A small-molecule ligand and the protein it binds are described below.
Small molecule (SMILES): NC(=[NH2+])NCCC[C@H](N)C(=O)O

Binding-site contacts:
Ligand atom CZ contacts residue ALA406 of chain 1.B at 3.5 Å (hydrophobic).
Ligand atom NH2 contacts residue GLY226 of chain 1.B at 3.3 Å.
Ligand atom N contacts residue GLY400 of chain 1.B at 2.5 Å (h-bond).
Ligand atom CZ contacts residue HIS278 of chain 1.B at 3.4 Å.
Ligand atom C contacts residue ASN160 of chain 1.B at 3.8 Å.
Ligand atom C contacts residue LEU41 of chain 1.B at 3.3 Å (hydrophobic).
Ligand atom O contacts residue ARG185 of chain 1.B at 2.8 Å (salt-bridge).
Ligand atom N contacts residue LEU41 of chain 1.B at 2.7 Å (h-bond).
Ligand atom O contacts residue LEU41 of chain 1.B at 3.3 Å.
Ligand atom OXT contacts residue LEU41 of chain 1.B at 3.1 Å.
Ligand atom NE contacts residue ALA406 of chain 1.B at 3.7 Å.
Ligand atom NH2 contacts residue ASP166 of chain 1.B at 2.8 Å (salt-bridge).
Ligand atom CA contacts residue GLY400 of chain 1.B at 3.4 Å.
Ligand atom CD contacts residue HIS278 of chain 1.B at 3.7 Å.
Ligand atom NH1 contacts residue ASP280 of chain 1.B at 2.8 Å (salt-bridge).
Ligand atom NE contacts residue ASP166 of chain 1.B at 2.8 Å (salt-bridge).
Ligand atom O contacts residue ARG243 of chain 1.B at 2.8 Å (salt-bridge).
Ligand atom CB contacts residue ARG401 of chain 1.B at 3.5 Å.
Ligand atom NE contacts residue HIS278 of chain 1.B at 3.3 Å.
Ligand atom C contacts residue ARG243 of chain 1.B at 3.1 Å.
Ligand atom OXT contacts residue ARG243 of chain 1.B at 2.9 Å (salt-bridge).
Ligand atom N contacts residue PHE163 of chain 1.B at 3.9 Å.
Ligand atom CD contacts residue ASP166 of chain 1.B at 3.8 Å.
Ligand atom CB contacts residue GLY400 of chain 1.B at 3.3 Å.
Ligand atom NH1 contacts residue ASN360 of chain 1.B at 3.6 Å.
Ligand atom NH1 contacts residue THR281 of chain 1.B at 3.6 Å (h-bond).
Ligand atom CG contacts residue HIS278 of chain 1.B at 3.8 Å.
Ligand atom NH1 contacts residue HIS278 of chain 1.B at 3.7 Å.
Ligand atom CZ contacts residue ASP280 of chain 1.B at 3.5 Å.
Ligand atom N contacts residue ASN160 of chain 1.B at 2.9 Å (h-bond).
Ligand atom CG contacts residue ASP166 of chain 1.B at 3.5 Å.
Ligand atom CZ contacts residue ASP166 of chain 1.B at 3.5 Å.
Ligand atom NH1 contacts residue ALA406 of chain 1.B at 3.6 Å.
Ligand atom NH2 contacts residue ASP280 of chain 1.B at 3.1 Å (salt-bridge).
Ligand atom NH2 contacts residue HIS278 of chain 1.B at 3.9 Å.
Ligand atom CA contacts residue ASN160 of chain 1.B at 3.2 Å.
Ligand atom NH2 contacts residue ALA406 of chain 1.B at 3.8 Å.
Ligand atom CA contacts residue PHE163 of chain 1.B at 3.8 Å (hydrophobic).
Ligand atom CD contacts residue ARG401 of chain 1.B at 3.6 Å.
Ligand atom NH2 contacts residue ARG165 of chain 1.B at 3.6 Å.

Sequence of chain 1.B:
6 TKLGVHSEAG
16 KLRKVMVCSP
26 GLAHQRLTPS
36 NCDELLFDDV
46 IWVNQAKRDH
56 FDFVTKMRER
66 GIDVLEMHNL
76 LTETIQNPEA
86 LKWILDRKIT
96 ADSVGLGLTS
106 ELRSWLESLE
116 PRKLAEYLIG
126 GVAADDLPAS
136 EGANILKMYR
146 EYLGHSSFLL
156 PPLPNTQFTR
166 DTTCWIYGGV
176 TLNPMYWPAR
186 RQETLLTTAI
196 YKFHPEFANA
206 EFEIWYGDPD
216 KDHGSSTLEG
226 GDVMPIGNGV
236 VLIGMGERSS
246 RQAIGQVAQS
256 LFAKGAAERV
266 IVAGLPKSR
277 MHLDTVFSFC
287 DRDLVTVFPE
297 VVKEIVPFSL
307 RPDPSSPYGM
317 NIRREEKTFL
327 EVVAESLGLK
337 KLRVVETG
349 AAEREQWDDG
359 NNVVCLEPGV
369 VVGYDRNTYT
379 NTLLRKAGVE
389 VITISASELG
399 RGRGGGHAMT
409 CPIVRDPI